This small molecule binds to this protein.
Small molecule (SMILES): O=C(Cn1nnc2ccccc21)N(Cc1cccc(Cl)c1)c1ccc(-c2cnc[nH]2)cc1

Sequence of chain 1.B:
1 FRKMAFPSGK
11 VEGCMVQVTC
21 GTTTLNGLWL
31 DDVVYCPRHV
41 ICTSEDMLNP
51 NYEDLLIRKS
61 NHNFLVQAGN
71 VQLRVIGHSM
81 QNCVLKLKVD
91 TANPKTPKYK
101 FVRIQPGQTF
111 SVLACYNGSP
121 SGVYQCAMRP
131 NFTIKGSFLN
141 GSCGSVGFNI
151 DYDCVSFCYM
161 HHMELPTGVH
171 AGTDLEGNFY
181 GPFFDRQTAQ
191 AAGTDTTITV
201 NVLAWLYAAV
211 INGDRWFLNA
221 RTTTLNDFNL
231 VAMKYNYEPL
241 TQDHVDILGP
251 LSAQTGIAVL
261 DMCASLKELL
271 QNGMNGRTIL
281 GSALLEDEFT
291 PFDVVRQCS

Binding-site contacts:
Ligand atom CL32 contacts residue MET47 of chain 1.B at 3.7 Å.
Ligand atom N23 contacts residue CYS42 of chain 1.B at 2.9 Å (h-bond).
Ligand atom C29 contacts residue PHE184 of chain 1.B at 3.8 Å (hydrophobic).
Ligand atom C30 contacts residue MET163 of chain 1.B at 3.3 Å (hydrophobic).
Ligand atom C22 contacts residue SER44 of chain 1.B at 3.8 Å.
Ligand atom N08 contacts residue GLU164 of chain 1.B at 3.7 Å.
Ligand atom C24 contacts residue HIS39 of chain 1.B at 3.3 Å.
Ligand atom C04 contacts residue GLU164 of chain 1.B at 3.6 Å.
Ligand atom C05 contacts residue GLU164 of chain 1.B at 3.4 Å.
Ligand atom C31 contacts residue MET163 of chain 1.B at 3.3 Å (hydrophobic).
Ligand atom N25 contacts residue CYS143 of chain 1.B at 3.4 Å (h-bond).
Ligand atom C06 contacts residue GLU164 of chain 1.B at 3.8 Å.
Ligand atom C05 contacts residue PHE138 of chain 1.B at 3.5 Å (hydrophobic).
Ligand atom C26 contacts residue MET163 of chain 1.B at 3.8 Å (hydrophobic).
Ligand atom CL32 contacts residue ASP185 of chain 1.B at 3.5 Å.
Ligand atom N25 contacts residue GLU164 of chain 1.B at 3.6 Å (salt-bridge).
Ligand atom N07 contacts residue CYS143 of chain 1.B at 3.7 Å.
Ligand atom C18 contacts residue HIS39 of chain 1.B at 3.6 Å.
Ligand atom C05 contacts residue LEU139 of chain 1.B at 3.5 Å (hydrophobic).
Ligand atom CL32 contacts residue HIS39 of chain 1.B at 3.8 Å.
Ligand atom O11 contacts residue GLU164 of chain 1.B at 2.9 Å (salt-bridge).
Ligand atom C01 contacts residue ASN140 of chain 1.B at 3.8 Å.
Ligand atom CL32 contacts residue MET163 of chain 1.B at 3.6 Å.
Ligand atom C29 contacts residue MET163 of chain 1.B at 3.3 Å (hydrophobic).
Ligand atom N23 contacts residue HIS39 of chain 1.B at 3.5 Å (h-bond).
Ligand atom C22 contacts residue THR43 of chain 1.B at 3.8 Å.
Ligand atom N08 contacts residue HIS161 of chain 1.B at 3.0 Å (h-bond).
Ligand atom C29 contacts residue ARG186 of chain 1.B at 3.4 Å.
Ligand atom N25 contacts residue HIS161 of chain 1.B at 3.3 Å (h-bond).
Ligand atom N25 contacts residue MET163 of chain 1.B at 3.4 Å.
Ligand atom O11 contacts residue MET163 of chain 1.B at 3.4 Å.
Ligand atom C22 contacts residue CYS42 of chain 1.B at 3.4 Å (hydrophobic).
Ligand atom C28 contacts residue GLN190 of chain 1.B at 3.8 Å.
Ligand atom C06 contacts residue LEU139 of chain 1.B at 3.7 Å (hydrophobic).
Ligand atom C18 contacts residue MET47 of chain 1.B at 3.8 Å (hydrophobic).
Ligand atom N23 contacts residue THR23 of chain 1.B at 3.4 Å.
Ligand atom C28 contacts residue ARG186 of chain 1.B at 3.3 Å.
Ligand atom C09 contacts residue CYS143 of chain 1.B at 3.6 Å (hydrophobic).
Ligand atom C06 contacts residue ASN140 of chain 1.B at 3.4 Å.
Ligand atom C05 contacts residue ASN140 of chain 1.B at 3.7 Å.